Binding-site contacts:
Ligand atom O5 contacts residue ASN34 of chain 6.A at 2.3 Å (h-bond).
Ligand atom C5 contacts residue LYS77 of chain 6.A at 4.2 Å.
Ligand atom O6 contacts residue SER70 of chain 6.A at 3.1 Å (h-bond).
Ligand atom O6 contacts residue PHE76 of chain 6.A at 4.1 Å.
Ligand atom C4 contacts residue ASN34 of chain 6.A at 4.1 Å.
Ligand atom C3 contacts residue ASN34 of chain 6.A at 3.6 Å.
Ligand atom C6 contacts residue SER70 of chain 6.A at 3.7 Å.
Ligand atom O6 contacts residue LYS77 of chain 6.A at 4.0 Å.
Ligand atom C5 contacts residue ASN34 of chain 6.A at 3.5 Å.
Ligand atom O4 contacts residue SER70 of chain 6.A at 3.6 Å.
Ligand atom C3 contacts residue LYS77 of chain 6.A at 4.3 Å.
Ligand atom O7 contacts residue ASN34 of chain 6.A at 2.5 Å (h-bond).
Ligand atom C2 contacts residue ASN34 of chain 6.A at 2.5 Å.
Ligand atom N2 contacts residue ASN34 of chain 6.A at 2.9 Å (h-bond).
Ligand atom C1 contacts residue ASN34 of chain 6.A at 1.3 Å.
Ligand atom C5 contacts residue SER70 of chain 6.A at 4.1 Å.
Ligand atom C7 contacts residue ASN34 of chain 6.A at 3.0 Å.

Sequence of chain 6.A:
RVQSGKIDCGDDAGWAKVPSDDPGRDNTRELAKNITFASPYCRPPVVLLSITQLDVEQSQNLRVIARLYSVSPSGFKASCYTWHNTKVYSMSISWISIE

A protein and the small-molecule ligand that binds it are described below.
Small molecule (SMILES): CC(=O)N[C@@H]1[C@@H](O)[C@H](O)[C@@H](CO)O[C@H]1O